Sequence of chain 1.L:
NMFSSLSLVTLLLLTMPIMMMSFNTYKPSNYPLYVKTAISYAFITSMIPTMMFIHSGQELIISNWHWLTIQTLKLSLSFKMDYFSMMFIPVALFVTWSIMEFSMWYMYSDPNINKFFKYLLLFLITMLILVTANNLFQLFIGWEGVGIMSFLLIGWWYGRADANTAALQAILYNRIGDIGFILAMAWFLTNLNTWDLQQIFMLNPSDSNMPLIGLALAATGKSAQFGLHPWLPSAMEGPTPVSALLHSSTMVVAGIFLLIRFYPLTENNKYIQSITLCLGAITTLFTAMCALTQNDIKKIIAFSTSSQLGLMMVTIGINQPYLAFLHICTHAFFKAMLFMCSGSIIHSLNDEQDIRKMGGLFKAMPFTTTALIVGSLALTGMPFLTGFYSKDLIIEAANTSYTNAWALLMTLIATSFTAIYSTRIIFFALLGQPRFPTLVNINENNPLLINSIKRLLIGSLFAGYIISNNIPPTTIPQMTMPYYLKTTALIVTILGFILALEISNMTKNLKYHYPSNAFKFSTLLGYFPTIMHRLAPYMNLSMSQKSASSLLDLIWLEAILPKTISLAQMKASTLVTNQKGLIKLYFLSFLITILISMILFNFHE

Sequence of chain 1.IA:
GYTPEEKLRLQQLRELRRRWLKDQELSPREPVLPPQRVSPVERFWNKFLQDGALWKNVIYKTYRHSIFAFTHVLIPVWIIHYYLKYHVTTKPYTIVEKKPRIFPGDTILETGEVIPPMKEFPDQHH

Binding-site contacts:
Ligand atom C15 contacts residue TYR35 of chain 1.L at 4.3 Å (hydrophobic).
Ligand atom C21 contacts residue ARG66 of chain 1.IA at 3.4 Å.
Ligand atom C19 contacts residue TYR35 of chain 1.L at 3.4 Å (hydrophobic).
Ligand atom O7 contacts residue LYS28 of chain 1.L at 4.1 Å.
Ligand atom C21 contacts residue HIS67 of chain 1.IA at 3.7 Å.
Ligand atom O25 contacts residue HIS67 of chain 1.IA at 4.2 Å.
Ligand atom C16 contacts residue ARG66 of chain 1.IA at 4.0 Å.
Ligand atom O25 contacts residue LEU34 of chain 1.L at 3.8 Å.
Ligand atom C22 contacts residue LEU34 of chain 1.L at 4.2 Å (hydrophobic).
Ligand atom O25 contacts residue LYS63 of chain 1.IA at 3.5 Å.
Ligand atom C19 contacts residue HIS74 of chain 1.IA at 3.7 Å.
Ligand atom C22 contacts residue THR38 of chain 1.L at 3.3 Å.
Ligand atom O25 contacts residue ARG66 of chain 1.IA at 3.7 Å.
Ligand atom C6 contacts residue TYR27 of chain 1.L at 3.8 Å (hydrophobic).
Ligand atom C12 contacts residue ARG66 of chain 1.IA at 3.9 Å.
Ligand atom C24 contacts residue HIS67 of chain 1.IA at 3.5 Å.
Ligand atom C8 contacts residue TYR35 of chain 1.L at 4.3 Å (hydrophobic).
Ligand atom C12 contacts residue PHE70 of chain 1.IA at 4.0 Å (hydrophobic).
Ligand atom C5 contacts residue TYR27 of chain 1.L at 4.2 Å (hydrophobic).
Ligand atom C21 contacts residue PHE70 of chain 1.IA at 4.1 Å (hydrophobic).
Ligand atom C22 contacts residue HIS67 of chain 1.IA at 4.1 Å.
Ligand atom O12 contacts residue ARG66 of chain 1.IA at 3.6 Å (salt-bridge).
Ligand atom C15 contacts residue ASN31 of chain 1.L at 3.8 Å.
Ligand atom C16 contacts residue LEU34 of chain 1.L at 3.7 Å (hydrophobic).
Ligand atom O26 contacts residue HIS67 of chain 1.IA at 2.7 Å (h-bond).
Ligand atom C11 contacts residue PHE70 of chain 1.IA at 3.9 Å (hydrophobic).
Ligand atom C6 contacts residue LYS28 of chain 1.L at 4.2 Å.
Ligand atom C17 contacts residue ARG66 of chain 1.IA at 4.2 Å.
Ligand atom C20 contacts residue THR38 of chain 1.L at 3.8 Å.
Ligand atom O26 contacts residue ARG66 of chain 1.IA at 4.0 Å.
Ligand atom C15 contacts residue ARG66 of chain 1.IA at 4.2 Å.
Ligand atom O26 contacts residue LYS63 of chain 1.IA at 3.3 Å.
Ligand atom C23 contacts residue HIS67 of chain 1.IA at 4.1 Å.
Ligand atom C23 contacts residue ARG66 of chain 1.IA at 3.3 Å.
Ligand atom C18 contacts residue TYR35 of chain 1.L at 3.6 Å (hydrophobic).
Ligand atom C23 contacts residue LEU34 of chain 1.L at 4.1 Å (hydrophobic).
Ligand atom C1 contacts residue HIS74 of chain 1.IA at 4.3 Å.
Ligand atom C24 contacts residue ARG66 of chain 1.IA at 3.5 Å.
Ligand atom C24 contacts residue LYS63 of chain 1.IA at 3.7 Å.
Ligand atom C18 contacts residue PHE70 of chain 1.IA at 3.6 Å (hydrophobic).

The protein below binds the small molecule below.
Small molecule (SMILES): C[C@H](CCC(=O)O)[C@H]1CC[C@H]2[C@@H]3[C@H](O)C[C@@H]4C[C@H](O)CC[C@]4(C)[C@H]3C[C@H](O)[C@]12C